Sequence of chain 1.A:
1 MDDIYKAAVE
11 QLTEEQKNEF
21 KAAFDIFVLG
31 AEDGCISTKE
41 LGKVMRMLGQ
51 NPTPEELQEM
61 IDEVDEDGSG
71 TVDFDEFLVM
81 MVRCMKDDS

Sequence of chain 1.B:
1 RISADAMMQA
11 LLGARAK

Binding-site contacts:
Ligand atom C21 contacts residue MET60 of chain 1.A at 3.4 Å (hydrophobic).
Ligand atom C23 contacts residue MET80 of chain 1.A at 3.5 Å (hydrophobic).
Ligand atom C17 contacts residue MET45 of chain 1.A at 3.4 Å (hydrophobic).
Ligand atom C12 contacts residue MET81 of chain 1.A at 3.4 Å (hydrophobic).
Ligand atom C1 contacts residue MET60 of chain 1.A at 3.4 Å (hydrophobic).
Ligand atom C20 contacts residue LEU41 of chain 1.A at 3.5 Å (hydrophobic).
Ligand atom C23 contacts residue PHE77 of chain 1.A at 3.4 Å (hydrophobic).
Ligand atom N3 contacts residue MET81 of chain 1.A at 3.5 Å.
Ligand atom C21 contacts residue ILE61 of chain 1.A at 3.6 Å (hydrophobic).
Ligand atom C22 contacts residue MET80 of chain 1.A at 3.6 Å (hydrophobic).
Ligand atom C15 contacts residue MET7 of chain 1.B at 3.0 Å (hydrophobic).
Ligand atom C2 contacts residue MET80 of chain 1.A at 3.4 Å (hydrophobic).
Ligand atom C3 contacts residue MET80 of chain 1.A at 3.1 Å (hydrophobic).
Ligand atom C14 contacts residue ILE2 of chain 1.B at 3.4 Å (hydrophobic).
Ligand atom C2 contacts residue MET60 of chain 1.A at 3.6 Å (hydrophobic).
Ligand atom N2 contacts residue MET80 of chain 1.A at 3.2 Å.
Ligand atom C3 contacts residue ILE2 of chain 1.B at 3.6 Å (hydrophobic).
Ligand atom C17 contacts residue MET7 of chain 1.B at 3.4 Å (hydrophobic).
Ligand atom C16 contacts residue MET7 of chain 1.B at 3.0 Å (hydrophobic).
Ligand atom C16 contacts residue LEU48 of chain 1.A at 3.0 Å (hydrophobic).
Ligand atom C22 contacts residue VAL72 of chain 1.A at 3.5 Å (hydrophobic).
Ligand atom C19 contacts residue MET80 of chain 1.A at 2.9 Å (hydrophobic).
Ligand atom C7 contacts residue ILE2 of chain 1.B at 3.6 Å (hydrophobic).
Ligand atom O1 contacts residue ILE2 of chain 1.B at 3.2 Å.
Ligand atom C21 contacts residue MET80 of chain 1.A at 3.5 Å (hydrophobic).
Ligand atom C10 contacts residue CYS84 of chain 1.A at 3.5 Å (hydrophobic).
Ligand atom C3 contacts residue MET81 of chain 1.A at 3.3 Å (hydrophobic).
Ligand atom C1 contacts residue ILE2 of chain 1.B at 3.2 Å (hydrophobic).
Ligand atom C11 contacts residue MET80 of chain 1.A at 3.7 Å (hydrophobic).
Ligand atom C14 contacts residue MET7 of chain 1.B at 3.3 Å (hydrophobic).
Ligand atom C18 contacts residue PHE27 of chain 1.A at 3.6 Å (hydrophobic).
Ligand atom C17 contacts residue LEU48 of chain 1.A at 3.2 Å (hydrophobic).
Ligand atom C8 contacts residue MET60 of chain 1.A at 3.1 Å (hydrophobic).
Ligand atom C24 contacts residue PHE77 of chain 1.A at 3.3 Å (hydrophobic).
Ligand atom C21 contacts residue LEU41 of chain 1.A at 2.9 Å (hydrophobic).
Ligand atom N3 contacts residue MET80 of chain 1.A at 3.5 Å.
Ligand atom C20 contacts residue MET80 of chain 1.A at 3.2 Å (hydrophobic).
Ligand atom C15 contacts residue ILE2 of chain 1.B at 3.4 Å (hydrophobic).
Ligand atom C22 contacts residue LEU41 of chain 1.A at 3.4 Å (hydrophobic).
Ligand atom C24 contacts residue MET80 of chain 1.A at 3.1 Å (hydrophobic).

This small molecule binds to this protein.
Small molecule (SMILES): CC(C)COC[C@H](CN(Cc1ccccc1)c1ccccc1)N1CCCC1